Sequence of chain 1.B:
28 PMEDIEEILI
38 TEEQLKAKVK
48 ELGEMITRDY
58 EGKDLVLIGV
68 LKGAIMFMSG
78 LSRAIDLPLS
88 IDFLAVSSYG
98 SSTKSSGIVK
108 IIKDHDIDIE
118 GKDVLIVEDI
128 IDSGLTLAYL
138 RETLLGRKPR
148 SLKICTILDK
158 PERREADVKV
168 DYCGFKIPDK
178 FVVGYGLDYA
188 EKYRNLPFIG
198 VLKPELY

A small-molecule ligand and the protein it binds are described below.
Small molecule (SMILES): O=c1[nH]cnc2c1ncn2[C@@H]1O[C@H](COP(=O)(O)O)[C@@H](O)[C@H]1O

Binding-site contacts:
Ligand atom O6 contacts residue VAL179 of chain 1.B at 2.9 Å (h-bond).
Ligand atom C5 contacts residue PHE178 of chain 1.B at 3.9 Å (hydrophobic).
Ligand atom C8 contacts residue ASP129 of chain 1.B at 3.6 Å.
Ligand atom O3P contacts residue LEU68 of chain 1.B at 4.0 Å.
Ligand atom P contacts residue LYS69 of chain 1.B at 4.0 Å.
Ligand atom O1P contacts residue GLY70 of chain 1.B at 2.7 Å (h-bond).
Ligand atom N7 contacts residue ASP129 of chain 1.B at 4.0 Å.
Ligand atom N7 contacts residue ILE127 of chain 1.B at 4.1 Å.
Ligand atom N1 contacts residue ASP185 of chain 1.B at 4.0 Å.
Ligand atom O6 contacts residue LYS157 of chain 1.B at 3.2 Å (salt-bridge).
Ligand atom O5' contacts residue MG1 of chain 1.I at 3.4 Å.
Ligand atom O4' contacts residue ILE127 of chain 1.B at 4.1 Å.
Ligand atom C6 contacts residue LYS157 of chain 1.B at 3.9 Å.
Ligand atom P contacts residue GLY70 of chain 1.B at 4.1 Å.
Ligand atom P contacts residue ARG191 of chain 1.B at 3.8 Å.
Ligand atom O3P contacts residue LYS69 of chain 1.B at 3.6 Å.
Ligand atom O1P contacts residue LYS69 of chain 1.B at 3.1 Å (salt-bridge).
Ligand atom O1P contacts residue LEU68 of chain 1.B at 3.8 Å.
Ligand atom C5 contacts residue LYS157 of chain 1.B at 4.0 Å.
Ligand atom N1 contacts residue PHE178 of chain 1.B at 3.2 Å.
Ligand atom N1 contacts residue VAL179 of chain 1.B at 2.8 Å (h-bond).
Ligand atom O2P contacts residue MG1 of chain 1.I at 2.1 Å.
Ligand atom C4 contacts residue ILE127 of chain 1.B at 4.2 Å (hydrophobic).
Ligand atom C2 contacts residue VAL179 of chain 1.B at 3.8 Å (hydrophobic).
Ligand atom O2P contacts residue ARG191 of chain 1.B at 2.8 Å (salt-bridge).
Ligand atom C5' contacts residue MG1 of chain 1.I at 3.3 Å.
Ligand atom C2 contacts residue ASP185 of chain 1.B at 3.4 Å.
Ligand atom C6 contacts residue PHE178 of chain 1.B at 3.4 Å (hydrophobic).
Ligand atom N7 contacts residue LYS157 of chain 1.B at 3.4 Å (salt-bridge).
Ligand atom C6 contacts residue VAL179 of chain 1.B at 3.5 Å (hydrophobic).
Ligand atom O3P contacts residue ARG191 of chain 1.B at 3.9 Å.
Ligand atom O6 contacts residue LYS177 of chain 1.B at 3.9 Å.
Ligand atom C2 contacts residue PHE178 of chain 1.B at 3.6 Å (hydrophobic).
Ligand atom C2 contacts residue LEU184 of chain 1.B at 3.9 Å (hydrophobic).
Ligand atom O2P contacts residue ASP185 of chain 1.B at 2.8 Å (salt-bridge).
Ligand atom O1P contacts residue ARG191 of chain 1.B at 3.5 Å (salt-bridge).
Ligand atom O6 contacts residue PHE178 of chain 1.B at 3.4 Å.
Ligand atom N1 contacts residue LEU184 of chain 1.B at 3.9 Å.
Ligand atom N9 contacts residue ILE127 of chain 1.B at 4.0 Å.
Ligand atom P contacts residue MG1 of chain 1.I at 3.3 Å.